The protein below binds the small molecule below.
Small molecule (SMILES): Nc1nc2c(ncn2[C@@H]2O[C@H](CO[P](=O)(O)O[P](=O)(O)NP(=O)(O)O)[C@@H](O)[C@H]2O)c(=O)[nH]1

Binding-site contacts:
Ligand atom O6 contacts residue ASN122 of chain 1.A at 3.5 Å (h-bond).
Ligand atom O2B contacts residue MG1 of chain 1.B at 2.0 Å.
Ligand atom O1B contacts residue VAL20 of chain 1.A at 3.5 Å (h-bond).
Ligand atom O2G contacts residue TYR38 of chain 1.A at 2.6 Å (h-bond).
Ligand atom O3' contacts residue ASP36 of chain 1.A at 2.9 Å (salt-bridge).
Ligand atom N2 contacts residue LEU126 of chain 1.A at 3.5 Å.
Ligand atom O4' contacts residue LYS123 of chain 1.A at 3.4 Å (salt-bridge).
Ligand atom O2' contacts residue VAL35 of chain 1.A at 2.6 Å (h-bond).
Ligand atom O2' contacts residue PHE34 of chain 1.A at 3.1 Å.
Ligand atom O2G contacts residue PRO40 of chain 1.A at 3.5 Å.
Ligand atom O2B contacts residue SER23 of chain 1.A at 2.7 Å (h-bond).
Ligand atom PB contacts residue MG1 of chain 1.B at 3.2 Å.
Ligand atom C3' contacts residue GLU37 of chain 1.A at 3.5 Å.
Ligand atom O6 contacts residue SER151 of chain 1.A at 3.4 Å.
Ligand atom PG contacts residue MG1 of chain 1.B at 3.2 Å.
Ligand atom N7 contacts residue ASN122 of chain 1.A at 3.1 Å (h-bond).
Ligand atom O6 contacts residue ASP125 of chain 1.A at 3.5 Å (salt-bridge).
Ligand atom O1G contacts residue MG1 of chain 1.B at 2.0 Å.
Ligand atom O3A contacts residue GLY21 of chain 1.A at 3.2 Å (h-bond).
Ligand atom O3' contacts residue GLU37 of chain 1.A at 3.4 Å.
Ligand atom O2' contacts residue ASP36 of chain 1.A at 3.1 Å (salt-bridge).
Ligand atom O3G contacts residue GLY18 of chain 1.A at 3.3 Å.
Ligand atom O1B contacts residue GLY21 of chain 1.A at 3.2 Å (h-bond).
Ligand atom N3B contacts residue MG1 of chain 1.B at 3.3 Å.
Ligand atom N3B contacts residue GLY19 of chain 1.A at 3.2 Å (h-bond).
Ligand atom O3' contacts residue TYR38 of chain 1.A at 3.6 Å (h-bond).
Ligand atom N2 contacts residue ASP125 of chain 1.A at 2.9 Å (salt-bridge).
Ligand atom O1A contacts residue ALA24 of chain 1.A at 2.8 Å (h-bond).
Ligand atom O6 contacts residue LYS123 of chain 1.A at 3.5 Å.
Ligand atom N3B contacts residue TYR38 of chain 1.A at 3.4 Å.
Ligand atom C2' contacts residue VAL35 of chain 1.A at 3.4 Å (hydrophobic).
Ligand atom N1 contacts residue ASP125 of chain 1.A at 2.8 Å (salt-bridge).
Ligand atom O1B contacts residue LYS22 of chain 1.A at 2.7 Å (salt-bridge).
Ligand atom O3G contacts residue GLY66 of chain 1.A at 2.9 Å (h-bond).
Ligand atom O1A contacts residue SER23 of chain 1.A at 3.2 Å (h-bond).
Ligand atom O1A contacts residue GLY21 of chain 1.A at 3.3 Å.
Ligand atom O6 contacts residue ALA152 of chain 1.A at 2.7 Å (h-bond).
Ligand atom O3G contacts residue LYS22 of chain 1.A at 2.6 Å (salt-bridge).
Ligand atom O1G contacts residue THR41 of chain 1.A at 2.9 Å (h-bond).
Ligand atom C8 contacts residue GLY21 of chain 1.A at 3.5 Å.

Sequence of chain 1.A:
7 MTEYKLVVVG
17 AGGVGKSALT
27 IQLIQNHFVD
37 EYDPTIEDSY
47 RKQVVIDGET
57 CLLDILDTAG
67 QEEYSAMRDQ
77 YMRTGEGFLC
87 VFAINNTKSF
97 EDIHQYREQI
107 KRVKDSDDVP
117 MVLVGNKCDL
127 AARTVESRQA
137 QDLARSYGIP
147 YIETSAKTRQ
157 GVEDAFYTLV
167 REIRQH